Sequence of chain 1.B:
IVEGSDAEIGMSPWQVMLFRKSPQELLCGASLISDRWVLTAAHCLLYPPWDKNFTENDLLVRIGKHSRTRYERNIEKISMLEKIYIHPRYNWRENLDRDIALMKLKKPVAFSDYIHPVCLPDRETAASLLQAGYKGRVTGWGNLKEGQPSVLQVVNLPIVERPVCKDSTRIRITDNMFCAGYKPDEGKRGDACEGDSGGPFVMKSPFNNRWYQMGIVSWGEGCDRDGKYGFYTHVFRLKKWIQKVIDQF

This protein binds this small molecule.
Small molecule (SMILES): Nc1ccc2cc3ccc(N)cc3nc2c1

Binding-site contacts:
Ligand atom C4 contacts residue GLY230 of chain 1.B at 3.5 Å.
Ligand atom C1 contacts residue VAL225 of chain 1.B at 3.9 Å (hydrophobic).
Ligand atom N10 contacts residue GLY230 of chain 1.B at 3.2 Å (h-bond).
Ligand atom C6 contacts residue GLU202 of chain 1.B at 3.9 Å.
Ligand atom C3 contacts residue TRP227 of chain 1.B at 3.9 Å (hydrophobic).
Ligand atom N10 contacts residue CYS201 of chain 1.B at 4.0 Å.
Ligand atom C11 contacts residue CYS201 of chain 1.B at 3.9 Å (hydrophobic).
Ligand atom N15 contacts residue TRP227 of chain 1.B at 3.8 Å.
Ligand atom C1 contacts residue GLY228 of chain 1.B at 4.0 Å.
Ligand atom C3 contacts residue ALA200 of chain 1.B at 3.7 Å (hydrophobic).
Ligand atom N16 contacts residue GLU202 of chain 1.B at 3.8 Å.
Ligand atom N10 contacts residue GLU202 of chain 1.B at 4.1 Å.
Ligand atom N10 contacts residue CYS231 of chain 1.B at 3.5 Å (h-bond).
Ligand atom N15 contacts residue ASP199 of chain 1.B at 3.0 Å (salt-bridge).
Ligand atom C1 contacts residue SER205 of chain 1.B at 3.9 Å.
Ligand atom C3 contacts residue GLY228 of chain 1.B at 3.8 Å.
Ligand atom C4 contacts residue CYS201 of chain 1.B at 4.1 Å (hydrophobic).
Ligand atom C11 contacts residue GLY228 of chain 1.B at 4.0 Å.
Ligand atom C11 contacts residue GLY230 of chain 1.B at 3.8 Å.
Ligand atom C5 contacts residue CYS231 of chain 1.B at 4.0 Å (hydrophobic).
Ligand atom C2 contacts residue VAL225 of chain 1.B at 3.6 Å (hydrophobic).
Ligand atom C2 contacts residue ALA200 of chain 1.B at 4.0 Å (hydrophobic).
Ligand atom C1 contacts residue TRP227 of chain 1.B at 3.8 Å (hydrophobic).
Ligand atom C2 contacts residue TRP227 of chain 1.B at 3.6 Å (hydrophobic).
Ligand atom C14 contacts residue GLU202 of chain 1.B at 4.0 Å.
Ligand atom C14 contacts residue GLY230 of chain 1.B at 4.2 Å.
Ligand atom C4 contacts residue ALA200 of chain 1.B at 3.5 Å (hydrophobic).
Ligand atom C3 contacts residue ASP199 of chain 1.B at 4.1 Å.
Ligand atom C8 contacts residue GLU202 of chain 1.B at 4.0 Å.
Ligand atom N15 contacts residue ALA200 of chain 1.B at 3.8 Å.
Ligand atom C7 contacts residue GLU202 of chain 1.B at 3.7 Å.
Ligand atom C13 contacts residue GLY228 of chain 1.B at 4.1 Å.
Ligand atom C9 contacts residue SER205 of chain 1.B at 3.9 Å.
Ligand atom N15 contacts residue GLY238 of chain 1.B at 3.5 Å.
Ligand atom N15 contacts residue GLY228 of chain 1.B at 4.0 Å.
Ligand atom C13 contacts residue CYS201 of chain 1.B at 4.2 Å (hydrophobic).
Ligand atom C4 contacts residue GLY228 of chain 1.B at 3.8 Å.
Ligand atom C12 contacts residue GLU202 of chain 1.B at 4.0 Å.
Ligand atom C14 contacts residue CYS231 of chain 1.B at 4.0 Å (hydrophobic).
Ligand atom C2 contacts residue GLY228 of chain 1.B at 3.8 Å.